Sequence of chain 6.B:
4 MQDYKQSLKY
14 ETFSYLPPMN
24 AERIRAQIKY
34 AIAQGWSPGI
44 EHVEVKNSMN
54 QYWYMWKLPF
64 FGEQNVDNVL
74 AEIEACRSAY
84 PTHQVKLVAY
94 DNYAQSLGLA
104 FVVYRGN

This small molecule binds to this protein.
Small molecule (SMILES): CC[C@H](C)[C@H](NC(=O)[C@H](CC(C)C)NC(=O)[C@H](CC(=O)O)NC(=O)[C@H](CC(C)C)NC(=O)[C@H](CCCN=C(N)N)NC(=O)[C@@H]1CCCN1)C(=O)N[C@@H](CCC(=O)O)C(=O)N[C@@H](CCC(N)=O)C(=O)N[C@@H](C)C=O

Sequence of chain 1.A:
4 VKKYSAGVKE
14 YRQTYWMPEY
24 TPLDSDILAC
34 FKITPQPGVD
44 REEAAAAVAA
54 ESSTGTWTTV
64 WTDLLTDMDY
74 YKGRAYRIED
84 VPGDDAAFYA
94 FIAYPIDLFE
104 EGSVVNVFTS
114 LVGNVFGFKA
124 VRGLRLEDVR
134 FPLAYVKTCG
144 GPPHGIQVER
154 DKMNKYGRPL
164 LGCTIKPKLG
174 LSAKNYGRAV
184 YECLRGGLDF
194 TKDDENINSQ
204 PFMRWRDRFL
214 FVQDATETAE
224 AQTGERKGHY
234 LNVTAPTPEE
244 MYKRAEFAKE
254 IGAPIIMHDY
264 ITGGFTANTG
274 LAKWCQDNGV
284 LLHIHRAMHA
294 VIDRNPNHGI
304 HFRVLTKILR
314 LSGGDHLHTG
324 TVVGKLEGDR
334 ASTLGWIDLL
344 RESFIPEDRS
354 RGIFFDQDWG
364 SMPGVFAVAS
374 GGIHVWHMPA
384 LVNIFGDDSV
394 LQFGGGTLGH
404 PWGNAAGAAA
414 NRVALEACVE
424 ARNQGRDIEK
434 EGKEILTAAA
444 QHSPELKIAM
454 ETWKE

Sequence of chain 6.A:
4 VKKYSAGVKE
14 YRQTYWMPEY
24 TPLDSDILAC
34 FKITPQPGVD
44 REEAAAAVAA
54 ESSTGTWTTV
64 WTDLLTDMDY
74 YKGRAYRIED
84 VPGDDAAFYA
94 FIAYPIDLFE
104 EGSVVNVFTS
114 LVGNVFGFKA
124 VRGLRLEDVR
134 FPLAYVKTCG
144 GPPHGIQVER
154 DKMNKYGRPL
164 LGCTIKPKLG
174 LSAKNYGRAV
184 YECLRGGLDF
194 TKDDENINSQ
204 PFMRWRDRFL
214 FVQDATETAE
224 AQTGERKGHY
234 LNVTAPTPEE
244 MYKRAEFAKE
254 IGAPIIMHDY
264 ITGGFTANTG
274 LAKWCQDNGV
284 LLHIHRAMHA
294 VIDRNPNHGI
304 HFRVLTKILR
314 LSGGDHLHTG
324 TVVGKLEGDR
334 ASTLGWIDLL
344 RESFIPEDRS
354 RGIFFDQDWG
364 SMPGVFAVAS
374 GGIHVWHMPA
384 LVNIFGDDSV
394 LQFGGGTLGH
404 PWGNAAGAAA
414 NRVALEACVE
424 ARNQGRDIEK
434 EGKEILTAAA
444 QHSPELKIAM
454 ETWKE

Binding-site contacts:
Ligand atom N contacts residue PHE347 of chain 1.A at 3.6 Å.
Ligand atom NH1 contacts residue GLY363 of chain 1.A at 3.2 Å (h-bond).
Ligand atom NH2 contacts residue SER364 of chain 1.A at 3.6 Å.
Ligand atom NH2 contacts residue ASP100 of chain 6.A at 2.6 Å (salt-bridge).
Ligand atom OE1 contacts residue TYR73 of chain 6.A at 2.9 Å.
Ligand atom CD1 contacts residue TYR96 of chain 6.B at 3.3 Å (hydrophobic).
Ligand atom NH1 contacts residue SER346 of chain 1.A at 3.5 Å (h-bond).
Ligand atom CB contacts residue TYR96 of chain 6.B at 3.7 Å (hydrophobic).
Ligand atom CD contacts residue ASP94 of chain 6.B at 3.0 Å.
Ligand atom CB contacts residue PHE347 of chain 1.A at 3.8 Å (hydrophobic).
Ligand atom CG1 contacts residue TYR73 of chain 6.A at 3.6 Å (hydrophobic).
Ligand atom CG contacts residue TYR96 of chain 6.B at 3.2 Å (hydrophobic).
Ligand atom NE2 contacts residue LEU26 of chain 6.A at 3.7 Å.
Ligand atom CG contacts residue ASP70 of chain 6.A at 3.9 Å.
Ligand atom O contacts residue SER346 of chain 1.A at 3.8 Å.
Ligand atom CG contacts residue ALA97 of chain 6.B at 3.9 Å (hydrophobic).
Ligand atom N contacts residue ALA97 of chain 6.B at 3.6 Å.
Ligand atom O contacts residue PHE347 of chain 1.A at 3.7 Å.
Ligand atom OE2 contacts residue ASP361 of chain 1.A at 3.3 Å (salt-bridge).
Ligand atom CD2 contacts residue ASN95 of chain 6.B at 3.8 Å.
Ligand atom CD2 contacts residue ASP70 of chain 6.A at 3.3 Å.
Ligand atom NH1 contacts residue SER364 of chain 1.A at 3.9 Å.
Ligand atom N contacts residue TYR96 of chain 6.B at 3.3 Å (h-bond).
Ligand atom CD contacts residue ASP361 of chain 1.A at 3.7 Å.
Ligand atom CD contacts residue TYR73 of chain 6.A at 3.5 Å (hydrophobic).
Ligand atom CZ contacts residue SER364 of chain 1.A at 3.7 Å.
Ligand atom CA contacts residue TYR96 of chain 6.B at 3.9 Å (hydrophobic).
Ligand atom CB contacts residue TYR96 of chain 6.B at 3.9 Å (hydrophobic).
Ligand atom CD1 contacts residue ASP70 of chain 6.A at 2.8 Å.
Ligand atom N contacts residue ASP94 of chain 6.B at 3.7 Å.
Ligand atom CA contacts residue PHE347 of chain 1.A at 3.9 Å (hydrophobic).
Ligand atom OD1 contacts residue TYR96 of chain 6.B at 3.7 Å.
Ligand atom CB contacts residue LEU26 of chain 6.A at 3.7 Å (hydrophobic).
Ligand atom CB contacts residue ALA97 of chain 6.B at 3.9 Å (hydrophobic).
Ligand atom CD1 contacts residue SER346 of chain 1.A at 3.1 Å.
Ligand atom CD2 contacts residue TYR96 of chain 6.B at 3.2 Å (hydrophobic).
Ligand atom OE1 contacts residue PHE347 of chain 1.A at 3.5 Å.
Ligand atom CG2 contacts residue TYR73 of chain 6.A at 3.6 Å (hydrophobic).
Ligand atom CD contacts residue ALA97 of chain 6.B at 3.8 Å (hydrophobic).
Ligand atom NH2 contacts residue TYR73 of chain 6.A at 3.0 Å (h-bond).